The small molecule below binds the protein below.
Small molecule (SMILES): OC[C@H]1O[C@@](CO)(O[C@H]2O[C@H](CO)[C@@H](O)[C@H](O)[C@H]2O)[C@@H](O)[C@@H]1O

Sequence of chain 1.A:
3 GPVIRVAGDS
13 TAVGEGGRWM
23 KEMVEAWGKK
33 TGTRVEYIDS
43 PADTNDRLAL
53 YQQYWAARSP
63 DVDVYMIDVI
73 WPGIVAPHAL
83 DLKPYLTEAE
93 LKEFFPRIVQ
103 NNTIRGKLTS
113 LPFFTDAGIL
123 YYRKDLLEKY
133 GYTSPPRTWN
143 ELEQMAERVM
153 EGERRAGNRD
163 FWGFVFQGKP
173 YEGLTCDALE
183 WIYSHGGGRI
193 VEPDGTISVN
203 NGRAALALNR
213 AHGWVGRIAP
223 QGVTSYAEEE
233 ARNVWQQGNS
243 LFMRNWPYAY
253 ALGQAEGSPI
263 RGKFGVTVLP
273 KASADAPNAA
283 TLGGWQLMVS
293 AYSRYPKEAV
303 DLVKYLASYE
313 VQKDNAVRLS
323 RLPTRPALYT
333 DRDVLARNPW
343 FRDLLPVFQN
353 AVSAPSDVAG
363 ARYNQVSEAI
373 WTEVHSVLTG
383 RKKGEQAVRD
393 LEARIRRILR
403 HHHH

Binding-site contacts:
Ligand atom O5 contacts residue TRP248 of chain 1.A at 3.1 Å (h-bond).
Ligand atom C1 contacts residue ASP118 of chain 1.A at 3.6 Å.
Ligand atom O1 contacts residue VAL15 of chain 1.A at 3.7 Å.
Ligand atom C3 contacts residue ASP70 of chain 1.A at 3.3 Å.
Ligand atom O2 contacts residue GLY285 of chain 1.A at 3.8 Å.
Ligand atom O3 contacts residue ASP70 of chain 1.A at 2.6 Å (salt-bridge).
Ligand atom O2 contacts residue TRP287 of chain 1.A at 3.0 Å (h-bond).
Ligand atom O6 contacts residue TYR173 of chain 1.A at 3.6 Å.
Ligand atom O2 contacts residue GLY286 of chain 1.A at 3.0 Å (h-bond).
Ligand atom C3 contacts residue TRP287 of chain 1.A at 3.6 Å (hydrophobic).
Ligand atom C1 contacts residue GLU230 of chain 1.A at 3.5 Å.
Ligand atom C1 contacts residue TRP248 of chain 1.A at 3.5 Å (hydrophobic).
Ligand atom C2 contacts residue TRP248 of chain 1.A at 3.8 Å (hydrophobic).
Ligand atom O3 contacts residue TRP248 of chain 1.A at 3.4 Å.
Ligand atom O1 contacts residue GLU230 of chain 1.A at 3.4 Å.
Ligand atom C6 contacts residue TRP287 of chain 1.A at 3.5 Å (hydrophobic).
Ligand atom C6 contacts residue GLY175 of chain 1.A at 3.8 Å.
Ligand atom O6 contacts residue ASP11 of chain 1.A at 2.7 Å (salt-bridge).
Ligand atom C6 contacts residue ASP11 of chain 1.A at 3.5 Å.
Ligand atom O4 contacts residue ASP70 of chain 1.A at 2.6 Å (salt-bridge).
Ligand atom C6 contacts residue GLU230 of chain 1.A at 3.6 Å.
Ligand atom O5 contacts residue TRP287 of chain 1.A at 3.6 Å (h-bond).
Ligand atom O2 contacts residue ASP118 of chain 1.A at 2.6 Å (salt-bridge).
Ligand atom O2 contacts residue TRP287 of chain 1.A at 3.0 Å (h-bond).
Ligand atom O3 contacts residue GLY286 of chain 1.A at 3.1 Å (h-bond).
Ligand atom O4 contacts residue ARG323 of chain 1.A at 3.2 Å (salt-bridge).
Ligand atom O5 contacts residue GLU230 of chain 1.A at 3.5 Å (salt-bridge).
Ligand atom O3 contacts residue GLY285 of chain 1.A at 3.2 Å.
Ligand atom C4 contacts residue ASP70 of chain 1.A at 3.5 Å.
Ligand atom C2 contacts residue ASP118 of chain 1.A at 3.5 Å.
Ligand atom O4 contacts residue GLU174 of chain 1.A at 3.7 Å.
Ligand atom O6 contacts residue MET68 of chain 1.A at 3.8 Å.
Ligand atom O6 contacts residue GLU230 of chain 1.A at 2.7 Å (salt-bridge).
Ligand atom O4 contacts residue PHE116 of chain 1.A at 3.6 Å.
Ligand atom O4 contacts residue THR46 of chain 1.A at 3.6 Å.
Ligand atom O6 contacts residue ARG49 of chain 1.A at 2.8 Å (salt-bridge).
Ligand atom O3 contacts residue ASP118 of chain 1.A at 2.6 Å (salt-bridge).
Ligand atom C3 contacts residue ASP118 of chain 1.A at 3.7 Å.
Ligand atom C2 contacts residue TRP287 of chain 1.A at 3.7 Å (hydrophobic).
Ligand atom O6 contacts residue GLY175 of chain 1.A at 3.6 Å.